Sequence of chain 3.A:
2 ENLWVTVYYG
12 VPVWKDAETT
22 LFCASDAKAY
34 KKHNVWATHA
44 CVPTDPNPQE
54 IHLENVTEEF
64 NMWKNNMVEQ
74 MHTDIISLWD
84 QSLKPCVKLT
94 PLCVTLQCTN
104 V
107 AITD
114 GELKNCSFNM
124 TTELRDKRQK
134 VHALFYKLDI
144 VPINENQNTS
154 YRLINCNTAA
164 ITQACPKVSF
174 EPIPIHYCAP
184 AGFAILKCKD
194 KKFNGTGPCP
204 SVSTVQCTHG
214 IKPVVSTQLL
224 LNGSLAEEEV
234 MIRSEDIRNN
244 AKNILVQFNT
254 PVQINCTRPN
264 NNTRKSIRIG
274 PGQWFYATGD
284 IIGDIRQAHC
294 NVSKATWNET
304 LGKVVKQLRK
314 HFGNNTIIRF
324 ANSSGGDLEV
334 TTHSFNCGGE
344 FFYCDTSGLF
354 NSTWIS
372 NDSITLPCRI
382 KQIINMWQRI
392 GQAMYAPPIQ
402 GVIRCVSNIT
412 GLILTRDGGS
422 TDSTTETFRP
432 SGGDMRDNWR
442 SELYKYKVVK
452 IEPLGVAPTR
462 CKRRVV

A small-molecule ligand and the protein it binds are described below.
Small molecule (SMILES): CC(=O)N[C@H]1[C@H](O[C@H]2[C@H](O)[C@@H](NC(C)=O)CO[C@@H]2CO)O[C@H](CO)[C@@H](O)[C@@H]1O

Binding-site contacts:
Ligand atom C3 contacts residue ASN264 of chain 3.A at 3.8 Å.
Ligand atom C8 contacts residue VAL403 of chain 3.A at 3.5 Å (hydrophobic).
Ligand atom O6 contacts residue ILE285 of chain 3.A at 3.3 Å.
Ligand atom O5 contacts residue ASN264 of chain 3.A at 2.4 Å (h-bond).
Ligand atom C5 contacts residue ASN264 of chain 3.A at 3.7 Å.
Ligand atom C7 contacts residue ASN264 of chain 3.A at 3.2 Å.
Ligand atom N2 contacts residue ASN264 of chain 3.A at 2.9 Å (h-bond).
Ligand atom C2 contacts residue ASN264 of chain 3.A at 2.5 Å.
Ligand atom C1 contacts residue ASN264 of chain 3.A at 1.4 Å.
Ligand atom C7 contacts residue VAL403 of chain 3.A at 4.3 Å (hydrophobic).
Ligand atom C6 contacts residue ILE285 of chain 3.A at 3.9 Å (hydrophobic).
Ligand atom C8 contacts residue ASN264 of chain 3.A at 4.3 Å.
Ligand atom C4 contacts residue ASN264 of chain 3.A at 4.2 Å.
Ligand atom O7 contacts residue ASN264 of chain 3.A at 3.2 Å (h-bond).
Ligand atom O5 contacts residue ILE285 of chain 3.A at 4.1 Å.